Sequence of chain 3.A:
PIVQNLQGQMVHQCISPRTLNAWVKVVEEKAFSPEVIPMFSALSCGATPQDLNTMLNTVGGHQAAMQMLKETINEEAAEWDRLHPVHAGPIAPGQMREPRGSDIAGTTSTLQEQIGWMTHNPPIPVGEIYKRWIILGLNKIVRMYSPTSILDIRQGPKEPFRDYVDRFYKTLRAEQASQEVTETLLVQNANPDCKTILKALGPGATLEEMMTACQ

Binding-site contacts:
Ligand atom C2 contacts residue LYS70 of chain 3.A at 3.8 Å.
Ligand atom C2 contacts residue GLN63 of chain 3.A at 3.8 Å.
Ligand atom C26 contacts residue LYS70 of chain 3.A at 3.2 Å.
Ligand atom C17 contacts residue THR107 of chain 3.A at 3.6 Å.
Ligand atom C31 contacts residue LYS70 of chain 3.A at 3.5 Å.
Ligand atom C23 contacts residue LYS70 of chain 3.A at 3.6 Å.
Ligand atom C5 contacts residue ASN57 of chain 3.A at 3.5 Å.
Ligand atom C25 contacts residue SER178 of chain 5.A at 3.6 Å.
Ligand atom C31 contacts residue SER178 of chain 5.A at 3.7 Å.
Ligand atom N3 contacts residue GLN63 of chain 3.A at 2.9 Å (h-bond).
Ligand atom C22 contacts residue TYR130 of chain 3.A at 3.4 Å (hydrophobic).
Ligand atom C11 contacts residue LYS70 of chain 3.A at 3.4 Å.
Ligand atom C32 contacts residue GLN63 of chain 3.A at 3.4 Å.
Ligand atom C1 contacts residue LYS70 of chain 3.A at 3.4 Å.
Ligand atom C8 contacts residue ASN57 of chain 3.A at 3.4 Å.
Ligand atom C25 contacts residue ASN57 of chain 3.A at 3.6 Å.
Ligand atom O24 contacts residue LYS70 of chain 3.A at 2.9 Å (salt-bridge).
Ligand atom C22 contacts residue THR107 of chain 3.A at 3.7 Å.
Ligand atom C32 contacts residue ARG173 of chain 5.A at 3.6 Å.
Ligand atom C2 contacts residue ARG173 of chain 5.A at 3.7 Å.
Ligand atom C27 contacts residue LYS70 of chain 3.A at 3.5 Å.
Ligand atom C21 contacts residue TYR130 of chain 3.A at 3.5 Å (hydrophobic).
Ligand atom C18 contacts residue THR107 of chain 3.A at 3.8 Å.
Ligand atom C16 contacts residue THR107 of chain 3.A at 3.7 Å.
Ligand atom C6 contacts residue ASN57 of chain 3.A at 3.5 Å.
Ligand atom C10 contacts residue MET66 of chain 3.A at 3.5 Å (hydrophobic).
Ligand atom O14 contacts residue ASN57 of chain 3.A at 3.1 Å (h-bond).
Ligand atom C29 contacts residue ARG173 of chain 5.A at 3.8 Å.
Ligand atom C6 contacts residue ASN53 of chain 3.A at 3.5 Å.
Ligand atom O24 contacts residue GLU180 of chain 5.A at 3.7 Å.
Ligand atom C16 contacts residue ASN53 of chain 3.A at 3.7 Å.
Ligand atom N3 contacts residue ARG173 of chain 5.A at 3.7 Å.
Ligand atom C23 contacts residue ASN57 of chain 3.A at 3.5 Å.
Ligand atom C28 contacts residue ARG173 of chain 5.A at 3.5 Å.
Ligand atom C22 contacts residue ALA105 of chain 3.A at 3.8 Å (hydrophobic).
Ligand atom C22 contacts residue ASN53 of chain 3.A at 3.5 Å.
Ligand atom C30 contacts residue GLN176 of chain 5.A at 3.8 Å.
Ligand atom N4 contacts residue ASN57 of chain 3.A at 2.6 Å (h-bond).
Ligand atom C27 contacts residue ARG173 of chain 5.A at 3.6 Å.
Ligand atom C8 contacts residue LEU56 of chain 3.A at 3.6 Å (hydrophobic).

Sequence of chain 5.A:
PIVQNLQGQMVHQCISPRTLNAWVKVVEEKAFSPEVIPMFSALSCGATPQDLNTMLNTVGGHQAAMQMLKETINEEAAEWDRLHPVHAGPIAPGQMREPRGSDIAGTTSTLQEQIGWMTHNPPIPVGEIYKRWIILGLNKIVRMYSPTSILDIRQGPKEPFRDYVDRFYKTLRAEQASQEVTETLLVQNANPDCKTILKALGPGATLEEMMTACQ

A protein and the small-molecule ligand that binds it are described below.
Small molecule (SMILES): Cc1[nH]c2ccccc2c1CC(=O)N[C@@H](Cc1ccccc1)C(=O)N(C)c1ccccc1